Binding-site contacts:
Ligand atom C6 contacts residue LEU52 of chain 1.B at 3.8 Å (hydrophobic).
Ligand atom O7 contacts residue ASN96 of chain 1.B at 3.3 Å (h-bond).
Ligand atom C5 contacts residue GLY71 of chain 1.B at 4.2 Å.
Ligand atom C1 contacts residue ASN96 of chain 1.B at 1.4 Å.
Ligand atom C1 contacts residue GLY71 of chain 1.B at 3.8 Å.
Ligand atom C4 contacts residue ASN96 of chain 1.B at 4.0 Å.
Ligand atom C8 contacts residue LEU52 of chain 1.B at 4.2 Å (hydrophobic).
Ligand atom C5 contacts residue ASN96 of chain 1.B at 3.6 Å.
Ligand atom C5 contacts residue LEU52 of chain 1.B at 4.3 Å (hydrophobic).
Ligand atom O5 contacts residue ASN96 of chain 1.B at 2.2 Å (h-bond).
Ligand atom O5 contacts residue GLY71 of chain 1.B at 3.4 Å.
Ligand atom C6 contacts residue GLY71 of chain 1.B at 4.3 Å.
Ligand atom C8 contacts residue ASN96 of chain 1.B at 3.6 Å.
Ligand atom N2 contacts residue ASN96 of chain 1.B at 3.1 Å (h-bond).
Ligand atom C7 contacts residue ASN96 of chain 1.B at 3.4 Å.
Ligand atom C2 contacts residue ASN96 of chain 1.B at 2.4 Å.
Ligand atom C3 contacts residue ASN96 of chain 1.B at 3.7 Å.

A small-molecule ligand and the protein it binds are described below.
Small molecule (SMILES): CC(=O)N[C@H]1[C@H](O[C@H]2[C@H](O)[C@@H](NC(C)=O)CO[C@@H]2CO)O[C@H](CO)[C@@H](O)[C@@H]1O

Sequence of chain 1.B:
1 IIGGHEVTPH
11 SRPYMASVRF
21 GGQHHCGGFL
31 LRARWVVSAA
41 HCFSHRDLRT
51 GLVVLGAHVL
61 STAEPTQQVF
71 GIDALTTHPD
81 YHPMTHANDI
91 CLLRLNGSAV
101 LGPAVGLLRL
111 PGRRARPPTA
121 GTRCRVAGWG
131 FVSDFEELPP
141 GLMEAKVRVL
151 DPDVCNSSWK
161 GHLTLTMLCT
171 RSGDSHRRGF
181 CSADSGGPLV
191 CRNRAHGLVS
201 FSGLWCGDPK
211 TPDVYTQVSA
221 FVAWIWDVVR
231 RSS